Sequence of chain 1.B:
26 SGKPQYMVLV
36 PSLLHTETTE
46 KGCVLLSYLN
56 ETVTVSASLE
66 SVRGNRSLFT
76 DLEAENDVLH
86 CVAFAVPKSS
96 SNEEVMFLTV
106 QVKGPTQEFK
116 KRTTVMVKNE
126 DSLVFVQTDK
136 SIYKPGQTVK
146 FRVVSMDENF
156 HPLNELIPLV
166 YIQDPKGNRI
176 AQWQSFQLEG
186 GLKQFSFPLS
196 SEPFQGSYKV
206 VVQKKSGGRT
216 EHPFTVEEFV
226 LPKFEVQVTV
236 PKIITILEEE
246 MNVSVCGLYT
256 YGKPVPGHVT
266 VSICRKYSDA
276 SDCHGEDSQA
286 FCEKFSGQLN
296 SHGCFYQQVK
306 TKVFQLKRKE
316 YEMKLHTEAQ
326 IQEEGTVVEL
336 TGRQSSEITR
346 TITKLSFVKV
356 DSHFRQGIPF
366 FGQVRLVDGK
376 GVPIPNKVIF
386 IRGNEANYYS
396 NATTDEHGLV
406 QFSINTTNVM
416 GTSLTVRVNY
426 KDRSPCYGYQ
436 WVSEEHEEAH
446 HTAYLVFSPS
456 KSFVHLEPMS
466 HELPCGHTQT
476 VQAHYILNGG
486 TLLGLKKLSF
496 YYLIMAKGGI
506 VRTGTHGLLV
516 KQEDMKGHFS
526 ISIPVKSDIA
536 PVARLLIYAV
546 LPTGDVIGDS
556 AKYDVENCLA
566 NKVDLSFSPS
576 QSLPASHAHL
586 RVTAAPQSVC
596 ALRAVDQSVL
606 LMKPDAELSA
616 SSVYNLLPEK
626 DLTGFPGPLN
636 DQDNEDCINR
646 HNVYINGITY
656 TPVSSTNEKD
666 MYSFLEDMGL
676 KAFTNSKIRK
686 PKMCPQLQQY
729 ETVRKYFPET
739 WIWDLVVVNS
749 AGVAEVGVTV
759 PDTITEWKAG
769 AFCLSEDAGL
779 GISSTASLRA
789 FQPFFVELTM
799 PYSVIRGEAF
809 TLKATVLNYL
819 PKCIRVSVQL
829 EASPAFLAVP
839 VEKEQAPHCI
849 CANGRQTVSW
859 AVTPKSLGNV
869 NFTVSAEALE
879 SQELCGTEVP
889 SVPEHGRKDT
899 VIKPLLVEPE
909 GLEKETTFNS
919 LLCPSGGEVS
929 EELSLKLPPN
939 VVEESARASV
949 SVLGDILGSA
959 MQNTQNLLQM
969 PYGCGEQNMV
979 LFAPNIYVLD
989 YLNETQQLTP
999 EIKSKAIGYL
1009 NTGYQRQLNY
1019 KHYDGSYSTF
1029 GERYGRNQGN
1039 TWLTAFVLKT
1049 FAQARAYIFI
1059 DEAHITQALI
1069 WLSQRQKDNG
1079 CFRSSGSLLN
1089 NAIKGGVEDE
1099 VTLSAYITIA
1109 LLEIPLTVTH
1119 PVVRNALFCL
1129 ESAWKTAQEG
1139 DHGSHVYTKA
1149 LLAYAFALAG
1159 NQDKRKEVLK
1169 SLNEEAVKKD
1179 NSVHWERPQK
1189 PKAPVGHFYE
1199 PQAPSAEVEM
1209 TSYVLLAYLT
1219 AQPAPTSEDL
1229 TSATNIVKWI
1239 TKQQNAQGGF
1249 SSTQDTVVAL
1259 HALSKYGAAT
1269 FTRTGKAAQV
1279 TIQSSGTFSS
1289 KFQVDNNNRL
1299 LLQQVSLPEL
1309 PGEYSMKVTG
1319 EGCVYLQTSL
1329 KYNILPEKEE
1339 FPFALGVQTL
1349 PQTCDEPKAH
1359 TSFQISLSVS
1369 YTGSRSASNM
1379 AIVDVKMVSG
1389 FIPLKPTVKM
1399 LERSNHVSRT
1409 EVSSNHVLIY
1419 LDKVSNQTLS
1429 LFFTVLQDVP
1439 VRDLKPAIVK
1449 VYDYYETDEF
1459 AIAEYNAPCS

A small-molecule ligand and the protein it binds are described below.
Small molecule (SMILES): CC(=O)N[C@H]1[C@H](O[C@H]2[C@H](O)[C@@H](NC(C)=O)CO[C@@H]2CO)O[C@H](CO)[C@@H](O[C@@H]2O[C@H](CO)[C@@H](O)[C@H](O)[C@@H]2O)[C@@H]1O

Binding-site contacts:
Ligand atom C4 contacts residue ASN410 of chain 1.B at 4.2 Å.
Ligand atom C5 contacts residue ASN410 of chain 1.B at 3.6 Å.
Ligand atom N2 contacts residue THR411 of chain 1.B at 4.0 Å.
Ligand atom C7 contacts residue THR412 of chain 1.B at 3.2 Å.
Ligand atom C1 contacts residue ASN410 of chain 1.B at 1.4 Å.
Ligand atom C2 contacts residue ASN410 of chain 1.B at 2.5 Å.
Ligand atom C7 contacts residue ASN410 of chain 1.B at 3.8 Å.
Ligand atom O5 contacts residue ASN410 of chain 1.B at 2.4 Å (h-bond).
Ligand atom O7 contacts residue THR412 of chain 1.B at 2.9 Å (h-bond).
Ligand atom N2 contacts residue ASN410 of chain 1.B at 2.7 Å (h-bond).
Ligand atom C7 contacts residue THR411 of chain 1.B at 4.0 Å.
Ligand atom C3 contacts residue ASN410 of chain 1.B at 3.7 Å.
Ligand atom O7 contacts residue THR411 of chain 1.B at 3.8 Å.
Ligand atom N2 contacts residue THR412 of chain 1.B at 4.1 Å.
Ligand atom C8 contacts residue THR412 of chain 1.B at 3.5 Å.
Ligand atom C8 contacts residue ASN410 of chain 1.B at 3.4 Å.